Binding-site contacts:
Ligand atom O5 contacts residue ASN351 of chain 1.B at 2.4 Å (h-bond).
Ligand atom C4 contacts residue ASN351 of chain 1.B at 4.2 Å.
Ligand atom C2 contacts residue ASN351 of chain 1.B at 2.4 Å.
Ligand atom C7 contacts residue ASN351 of chain 1.B at 3.1 Å.
Ligand atom C7 contacts residue LYS51 of chain 1.B at 4.2 Å.
Ligand atom O7 contacts residue LEU347 of chain 1.B at 4.3 Å.
Ligand atom O6 contacts residue ALA350 of chain 1.B at 4.2 Å.
Ligand atom C1 contacts residue ASN351 of chain 1.B at 1.4 Å.
Ligand atom C5 contacts residue ASN351 of chain 1.B at 3.7 Å.
Ligand atom C8 contacts residue ASN351 of chain 1.B at 3.3 Å.
Ligand atom O7 contacts residue LEU354 of chain 1.B at 3.8 Å.
Ligand atom C8 contacts residue LYS51 of chain 1.B at 3.6 Å.
Ligand atom N2 contacts residue ASN351 of chain 1.B at 2.7 Å (h-bond).
Ligand atom O7 contacts residue LEU49 of chain 1.B at 4.0 Å.
Ligand atom C3 contacts residue ASN351 of chain 1.B at 3.7 Å.
Ligand atom O7 contacts residue LYS51 of chain 1.B at 4.1 Å.
Ligand atom O7 contacts residue ASN351 of chain 1.B at 4.0 Å.

This small molecule binds to this protein.
Small molecule (SMILES): CC(=O)N[C@@H]1[C@@H](O)[C@H](O)[C@@H](CO)O[C@H]1O

Sequence of chain 1.B:
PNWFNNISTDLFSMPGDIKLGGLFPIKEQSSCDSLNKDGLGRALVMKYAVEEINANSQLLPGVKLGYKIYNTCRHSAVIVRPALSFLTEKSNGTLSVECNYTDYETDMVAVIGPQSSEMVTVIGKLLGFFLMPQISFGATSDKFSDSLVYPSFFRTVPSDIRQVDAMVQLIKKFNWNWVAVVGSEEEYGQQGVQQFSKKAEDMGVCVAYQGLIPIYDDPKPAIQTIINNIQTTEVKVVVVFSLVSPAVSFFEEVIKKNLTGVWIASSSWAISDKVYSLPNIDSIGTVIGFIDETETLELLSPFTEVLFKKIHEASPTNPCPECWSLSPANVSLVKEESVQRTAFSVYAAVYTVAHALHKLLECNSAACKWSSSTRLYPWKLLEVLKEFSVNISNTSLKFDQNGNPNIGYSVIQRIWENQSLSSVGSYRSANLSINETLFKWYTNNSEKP